Sequence of chain 1.A:
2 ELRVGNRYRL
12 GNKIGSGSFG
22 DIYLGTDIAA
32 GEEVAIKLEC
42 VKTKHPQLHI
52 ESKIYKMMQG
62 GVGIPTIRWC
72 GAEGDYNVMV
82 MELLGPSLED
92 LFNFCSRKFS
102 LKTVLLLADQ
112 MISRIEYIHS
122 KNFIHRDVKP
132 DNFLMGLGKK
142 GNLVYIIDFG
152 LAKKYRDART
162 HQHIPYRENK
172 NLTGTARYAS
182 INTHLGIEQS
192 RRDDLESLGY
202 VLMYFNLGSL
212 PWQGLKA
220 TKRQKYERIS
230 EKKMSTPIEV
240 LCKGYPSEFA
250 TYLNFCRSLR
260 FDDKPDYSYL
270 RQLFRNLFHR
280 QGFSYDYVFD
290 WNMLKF

A small-molecule ligand and the protein it binds are described below.
Small molecule (SMILES): O=C(Nc1nc2ccc(C(F)(F)F)cc2[nH]1)c1csc(NC(=O)c2ccccc2OC(F)(F)F)n1

Binding-site contacts:
Ligand atom F4 contacts residue ILE148 of chain 1.A at 3.6 Å.
Ligand atom F1 contacts residue ASP91 of chain 1.A at 3.5 Å.
Ligand atom N5 contacts residue LEU85 of chain 1.A at 2.9 Å (h-bond).
Ligand atom F3 contacts residue PHE95 of chain 1.A at 3.8 Å.
Ligand atom F1 contacts residue PRO87 of chain 1.A at 3.5 Å.
Ligand atom C16 contacts residue LEU135 of chain 1.A at 3.6 Å (hydrophobic).
Ligand atom C2 contacts residue GLY86 of chain 1.A at 3.4 Å.
Ligand atom F2 contacts residue LEU92 of chain 1.A at 3.7 Å.
Ligand atom N5 contacts residue GLY86 of chain 1.A at 3.6 Å.
Ligand atom C20 contacts residue TYR56 of chain 1.A at 3.7 Å (hydrophobic).
Ligand atom C17 contacts residue ALA36 of chain 1.A at 3.6 Å (hydrophobic).
Ligand atom C17 contacts residue LEU85 of chain 1.A at 3.7 Å (hydrophobic).
Ligand atom C7 contacts residue ASP91 of chain 1.A at 3.7 Å.
Ligand atom F2 contacts residue PRO87 of chain 1.A at 3.3 Å.
Ligand atom C4 contacts residue GLY86 of chain 1.A at 3.5 Å.
Ligand atom C1 contacts residue LEU85 of chain 1.A at 3.2 Å (hydrophobic).
Ligand atom F6 contacts residue MET80 of chain 1.A at 3.7 Å.
Ligand atom F6 contacts residue MET82 of chain 1.A at 3.8 Å.
Ligand atom N2 contacts residue ASP91 of chain 1.A at 3.3 Å (salt-bridge).
Ligand atom C3 contacts residue PRO87 of chain 1.A at 3.7 Å (hydrophobic).
Ligand atom C18 contacts residue ALA36 of chain 1.A at 3.6 Å (hydrophobic).
Ligand atom C10 contacts residue ASP91 of chain 1.A at 3.6 Å.
Ligand atom C19 contacts residue LEU135 of chain 1.A at 3.6 Å (hydrophobic).
Ligand atom N3 contacts residue LEU135 of chain 1.A at 3.4 Å.
Ligand atom F5 contacts residue MET82 of chain 1.A at 3.7 Å.
Ligand atom F3 contacts residue LEU293 of chain 1.A at 3.4 Å.
Ligand atom C19 contacts residue LEU85 of chain 1.A at 3.7 Å (hydrophobic).
Ligand atom C11 contacts residue ASP91 of chain 1.A at 3.6 Å.
Ligand atom C13 contacts residue MET82 of chain 1.A at 3.7 Å (hydrophobic).
Ligand atom S contacts residue PRO87 of chain 1.A at 3.7 Å.
Ligand atom C8 contacts residue ASP91 of chain 1.A at 3.8 Å.
Ligand atom F5 contacts residue TYR56 of chain 1.A at 2.9 Å.
Ligand atom F6 contacts residue ILE23 of chain 1.A at 3.5 Å.
Ligand atom C1 contacts residue GLY86 of chain 1.A at 3.5 Å.
Ligand atom F4 contacts residue TYR56 of chain 1.A at 3.4 Å.
Ligand atom C4 contacts residue LEU85 of chain 1.A at 3.8 Å (hydrophobic).
Ligand atom C18 contacts residue GLU83 of chain 1.A at 3.2 Å.
Ligand atom N4 contacts residue LEU85 of chain 1.A at 2.8 Å (h-bond).
Ligand atom F1 contacts residue LEU92 of chain 1.A at 3.1 Å.
Ligand atom F2 contacts residue LEU293 of chain 1.A at 3.2 Å.